Binding-site contacts:
Ligand atom O6 contacts residue TYR135 of chain 3.D at 4.3 Å.
Ligand atom O5 contacts residue TYR135 of chain 3.D at 4.5 Å.
Ligand atom C2 contacts residue TYR135 of chain 3.D at 4.3 Å (hydrophobic).
Ligand atom O7 contacts residue ASN118 of chain 3.D at 3.1 Å (h-bond).
Ligand atom C8 contacts residue ARG95 of chain 3.F at 4.2 Å.
Ligand atom C8 contacts residue THR105 of chain 3.D at 4.4 Å.
Ligand atom N2 contacts residue TYR135 of chain 3.D at 4.2 Å.
Ligand atom N2 contacts residue ASN118 of chain 3.D at 3.0 Å (h-bond).
Ligand atom C1 contacts residue ASN118 of chain 3.D at 1.4 Å.
Ligand atom C8 contacts residue LEU137 of chain 3.D at 4.1 Å (hydrophobic).
Ligand atom C7 contacts residue THR105 of chain 3.D at 4.4 Å.
Ligand atom C1 contacts residue TYR135 of chain 3.D at 3.9 Å (hydrophobic).
Ligand atom C5 contacts residue TYR135 of chain 3.D at 4.4 Å (hydrophobic).
Ligand atom C8 contacts residue ASN118 of chain 3.D at 4.4 Å.
Ligand atom C8 contacts residue VAL104 of chain 3.D at 3.6 Å (hydrophobic).
Ligand atom C3 contacts residue TYR135 of chain 3.D at 4.2 Å (hydrophobic).
Ligand atom O7 contacts residue TYR135 of chain 3.D at 3.7 Å.
Ligand atom C5 contacts residue ASN118 of chain 3.D at 3.6 Å.
Ligand atom O7 contacts residue VAL104 of chain 3.D at 3.4 Å.
Ligand atom O6 contacts residue SER120 of chain 3.D at 4.3 Å.
Ligand atom C4 contacts residue ASN118 of chain 3.D at 4.2 Å.
Ligand atom C8 contacts residue ASP290 of chain 3.D at 3.7 Å.
Ligand atom C7 contacts residue ASN118 of chain 3.D at 3.2 Å.
Ligand atom C7 contacts residue LEU137 of chain 3.D at 4.5 Å (hydrophobic).
Ligand atom C2 contacts residue ASN118 of chain 3.D at 2.5 Å.
Ligand atom O5 contacts residue ASN118 of chain 3.D at 2.3 Å (h-bond).
Ligand atom O7 contacts residue THR105 of chain 3.D at 3.6 Å.
Ligand atom C3 contacts residue ASN118 of chain 3.D at 3.8 Å.
Ligand atom C7 contacts residue VAL104 of chain 3.D at 3.9 Å (hydrophobic).

This protein binds this small molecule.
Small molecule (SMILES): CC(=O)N[C@H]1[C@H](O[C@H]2[C@H](O)[C@@H](NC(C)=O)CO[C@@H]2CO)O[C@H](CO)[C@@H](O[C@@H]2O[C@H](CO)[C@@H](O)[C@H](O)[C@@H]2O)[C@@H]1O

Sequence of chain 3.D:
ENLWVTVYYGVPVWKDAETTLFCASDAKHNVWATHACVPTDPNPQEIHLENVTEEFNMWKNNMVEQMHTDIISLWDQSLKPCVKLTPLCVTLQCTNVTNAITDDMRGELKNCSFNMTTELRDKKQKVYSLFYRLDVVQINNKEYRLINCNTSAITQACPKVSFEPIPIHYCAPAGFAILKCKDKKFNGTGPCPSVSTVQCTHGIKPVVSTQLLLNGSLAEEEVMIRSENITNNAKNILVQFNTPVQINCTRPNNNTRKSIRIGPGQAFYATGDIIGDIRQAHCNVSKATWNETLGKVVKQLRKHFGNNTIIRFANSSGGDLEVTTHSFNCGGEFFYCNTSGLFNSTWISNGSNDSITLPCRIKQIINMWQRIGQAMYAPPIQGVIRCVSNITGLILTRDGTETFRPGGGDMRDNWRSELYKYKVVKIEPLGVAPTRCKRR

Sequence of chain 3.F:
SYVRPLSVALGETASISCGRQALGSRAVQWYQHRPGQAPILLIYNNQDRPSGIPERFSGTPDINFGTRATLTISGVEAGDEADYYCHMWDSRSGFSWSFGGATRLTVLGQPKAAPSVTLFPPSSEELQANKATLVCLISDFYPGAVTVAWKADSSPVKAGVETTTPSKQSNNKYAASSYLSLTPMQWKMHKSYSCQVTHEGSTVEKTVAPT